Sequence of chain 1.A:
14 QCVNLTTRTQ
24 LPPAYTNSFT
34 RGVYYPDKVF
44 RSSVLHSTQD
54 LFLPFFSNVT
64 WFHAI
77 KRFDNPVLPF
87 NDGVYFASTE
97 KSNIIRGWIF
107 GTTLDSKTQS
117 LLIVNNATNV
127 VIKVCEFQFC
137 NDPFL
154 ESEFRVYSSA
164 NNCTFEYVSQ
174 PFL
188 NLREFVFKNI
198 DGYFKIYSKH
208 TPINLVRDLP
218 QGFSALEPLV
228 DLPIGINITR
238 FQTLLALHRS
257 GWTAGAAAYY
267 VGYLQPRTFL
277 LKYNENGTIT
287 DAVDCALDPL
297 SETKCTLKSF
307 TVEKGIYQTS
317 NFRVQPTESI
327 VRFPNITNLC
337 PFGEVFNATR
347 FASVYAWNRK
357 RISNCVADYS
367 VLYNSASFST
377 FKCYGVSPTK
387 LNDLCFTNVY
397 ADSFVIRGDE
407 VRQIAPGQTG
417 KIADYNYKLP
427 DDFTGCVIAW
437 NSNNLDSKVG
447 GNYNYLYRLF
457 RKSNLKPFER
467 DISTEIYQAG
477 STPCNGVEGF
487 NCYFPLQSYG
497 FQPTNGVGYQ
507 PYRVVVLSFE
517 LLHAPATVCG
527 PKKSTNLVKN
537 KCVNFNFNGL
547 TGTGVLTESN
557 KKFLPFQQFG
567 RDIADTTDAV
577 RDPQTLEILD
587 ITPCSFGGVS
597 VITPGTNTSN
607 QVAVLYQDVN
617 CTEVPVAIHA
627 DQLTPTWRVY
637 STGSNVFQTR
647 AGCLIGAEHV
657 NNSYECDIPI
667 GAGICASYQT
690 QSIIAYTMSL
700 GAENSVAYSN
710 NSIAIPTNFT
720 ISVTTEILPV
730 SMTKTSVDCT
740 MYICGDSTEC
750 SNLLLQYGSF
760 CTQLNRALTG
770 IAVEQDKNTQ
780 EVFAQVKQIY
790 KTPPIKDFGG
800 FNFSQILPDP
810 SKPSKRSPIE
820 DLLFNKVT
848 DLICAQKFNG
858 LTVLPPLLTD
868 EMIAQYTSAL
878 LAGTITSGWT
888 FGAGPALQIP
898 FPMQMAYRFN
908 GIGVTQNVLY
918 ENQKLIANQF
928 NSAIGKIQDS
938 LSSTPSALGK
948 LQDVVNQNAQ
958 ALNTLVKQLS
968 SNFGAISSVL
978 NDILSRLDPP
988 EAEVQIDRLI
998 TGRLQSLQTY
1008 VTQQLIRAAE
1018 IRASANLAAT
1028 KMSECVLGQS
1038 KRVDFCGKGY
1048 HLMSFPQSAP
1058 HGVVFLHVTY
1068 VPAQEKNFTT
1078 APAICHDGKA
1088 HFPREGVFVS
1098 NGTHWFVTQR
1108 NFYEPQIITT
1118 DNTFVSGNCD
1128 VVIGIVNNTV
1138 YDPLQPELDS

Binding-site contacts:
Ligand atom C7 contacts residue ASN1098 of chain 1.A at 3.0 Å.
Ligand atom C3 contacts residue ASN1098 of chain 1.A at 3.8 Å.
Ligand atom O6 contacts residue PHE1103 of chain 1.A at 3.9 Å.
Ligand atom O5 contacts residue ASN1098 of chain 1.A at 2.4 Å (h-bond).
Ligand atom C8 contacts residue ASN1098 of chain 1.A at 3.9 Å.
Ligand atom C2 contacts residue ASN1098 of chain 1.A at 2.5 Å.
Ligand atom C1 contacts residue PHE1103 of chain 1.A at 4.1 Å (hydrophobic).
Ligand atom C4 contacts residue ASN1098 of chain 1.A at 4.2 Å.
Ligand atom O7 contacts residue HIS1101 of chain 1.A at 4.1 Å.
Ligand atom C2 contacts residue HIS1101 of chain 1.A at 4.0 Å.
Ligand atom C1 contacts residue ASN1098 of chain 1.A at 1.4 Å.
Ligand atom C3 contacts residue HIS1101 of chain 1.A at 3.4 Å.
Ligand atom N2 contacts residue HIS1101 of chain 1.A at 4.1 Å.
Ligand atom C6 contacts residue PHE1103 of chain 1.A at 3.4 Å (hydrophobic).
Ligand atom O4 contacts residue HIS1101 of chain 1.A at 4.2 Å.
Ligand atom C5 contacts residue ASN1098 of chain 1.A at 3.7 Å.
Ligand atom C5 contacts residue HIS1101 of chain 1.A at 4.3 Å.
Ligand atom N2 contacts residue THR1100 of chain 1.A at 2.6 Å (h-bond).
Ligand atom O3 contacts residue HIS1101 of chain 1.A at 4.0 Å.
Ligand atom O3 contacts residue THR1100 of chain 1.A at 4.3 Å.
Ligand atom C1 contacts residue THR1100 of chain 1.A at 3.7 Å.
Ligand atom O7 contacts residue ASN1098 of chain 1.A at 3.3 Å (h-bond).
Ligand atom C1 contacts residue HIS1101 of chain 1.A at 4.1 Å.
Ligand atom C4 contacts residue HIS1101 of chain 1.A at 4.2 Å.
Ligand atom O5 contacts residue PHE1103 of chain 1.A at 3.5 Å.
Ligand atom C2 contacts residue THR1100 of chain 1.A at 3.5 Å.
Ligand atom C5 contacts residue PHE1103 of chain 1.A at 3.4 Å (hydrophobic).
Ligand atom C3 contacts residue THR1100 of chain 1.A at 3.8 Å.
Ligand atom O7 contacts residue THR1100 of chain 1.A at 3.4 Å.
Ligand atom N2 contacts residue ASN1098 of chain 1.A at 2.4 Å (h-bond).
Ligand atom C7 contacts residue THR1100 of chain 1.A at 3.5 Å.

The protein below binds the small molecule below.
Small molecule (SMILES): CC(=O)N[C@H]1[C@H](O[C@H]2[C@H](O)[C@@H](NC(C)=O)CO[C@@H]2CO)O[C@H](CO)[C@@H](O)[C@@H]1O